Binding-site contacts:
Ligand atom CE2 contacts residue ILE159 of chain 1.A at 4.2 Å (hydrophobic).
Ligand atom CD1 contacts residue MET260 of chain 1.A at 3.2 Å (hydrophobic).
Ligand atom CD1 contacts residue HIS263 of chain 1.A at 3.9 Å.
Ligand atom O1 contacts residue MET260 of chain 1.A at 4.2 Å.
Ligand atom O contacts residue PHE311 of chain 1.A at 3.5 Å.
Ligand atom O3 contacts residue FE1 of chain 1.E at 2.5 Å.
Ligand atom O contacts residue HIS315 of chain 1.A at 2.8 Å (h-bond).
Ligand atom O contacts residue HIS263 of chain 1.A at 2.9 Å (h-bond).
Ligand atom O2 contacts residue PHE311 of chain 1.A at 4.0 Å.
Ligand atom C contacts residue FE1 of chain 1.E at 2.4 Å.
Ligand atom CB contacts residue TRP119 of chain 1.A at 3.9 Å (hydrophobic).
Ligand atom CD1 contacts residue ASP292 of chain 1.A at 4.3 Å.
Ligand atom CA contacts residue FE1 of chain 1.E at 3.7 Å.
Ligand atom O3 contacts residue MET260 of chain 1.A at 4.0 Å.
Ligand atom CA contacts residue TRP119 of chain 1.A at 3.9 Å (hydrophobic).
Ligand atom O contacts residue FE1 of chain 1.E at 1.9 Å.
Ligand atom O2 contacts residue TRP119 of chain 1.A at 3.2 Å (h-bond).
Ligand atom CD2 contacts residue PHE307 of chain 1.A at 4.0 Å (hydrophobic).
Ligand atom CD1 contacts residue PHE311 of chain 1.A at 4.0 Å (hydrophobic).
Ligand atom CE1 contacts residue ASP292 of chain 1.A at 3.3 Å.
Ligand atom CE2 contacts residue PHE307 of chain 1.A at 3.7 Å (hydrophobic).
Ligand atom O1 contacts residue CYS156 of chain 1.A at 3.1 Å (h-bond).
Ligand atom CE1 contacts residue HIS263 of chain 1.A at 4.2 Å.
Ligand atom O2 contacts residue FE1 of chain 1.E at 3.9 Å.
Ligand atom C contacts residue HIS315 of chain 1.A at 3.9 Å.
Ligand atom CZ contacts residue PHE307 of chain 1.A at 4.4 Å (hydrophobic).
Ligand atom CE1 contacts residue PHE311 of chain 1.A at 4.0 Å (hydrophobic).
Ligand atom CG contacts residue CYS156 of chain 1.A at 4.2 Å (hydrophobic).
Ligand atom CE1 contacts residue MET260 of chain 1.A at 3.6 Å (hydrophobic).
Ligand atom CZ contacts residue ALA293 of chain 1.A at 3.9 Å (hydrophobic).
Ligand atom C contacts residue HIS263 of chain 1.A at 3.5 Å.
Ligand atom CZ contacts residue MET260 of chain 1.A at 4.1 Å (hydrophobic).
Ligand atom CB contacts residue CYS156 of chain 1.A at 3.6 Å (hydrophobic).
Ligand atom O2 contacts residue HIS315 of chain 1.A at 3.8 Å.
Ligand atom O3 contacts residue HIS263 of chain 1.A at 3.4 Å (h-bond).
Ligand atom CG contacts residue PHE311 of chain 1.A at 4.3 Å (hydrophobic).
Ligand atom CG contacts residue MET260 of chain 1.A at 4.2 Å (hydrophobic).
Ligand atom CD2 contacts residue CYS156 of chain 1.A at 4.2 Å (hydrophobic).
Ligand atom CZ contacts residue PHE311 of chain 1.A at 4.3 Å (hydrophobic).
Ligand atom CZ contacts residue ASP292 of chain 1.A at 4.0 Å.

Sequence of chain 1.A:
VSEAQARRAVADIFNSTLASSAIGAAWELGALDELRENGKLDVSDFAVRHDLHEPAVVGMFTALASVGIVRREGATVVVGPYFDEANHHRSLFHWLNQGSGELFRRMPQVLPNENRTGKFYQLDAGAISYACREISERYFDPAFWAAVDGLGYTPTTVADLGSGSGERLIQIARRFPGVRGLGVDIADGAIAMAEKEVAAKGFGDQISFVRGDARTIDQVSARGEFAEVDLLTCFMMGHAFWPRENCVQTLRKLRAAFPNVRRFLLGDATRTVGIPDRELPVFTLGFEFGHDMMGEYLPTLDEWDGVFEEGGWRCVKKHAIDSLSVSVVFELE

The small molecule below binds the protein below.
Small molecule (SMILES): O=C(O)[C@@H](O)[C@H](O)c1ccccc1